Sequence of chain 1.I:
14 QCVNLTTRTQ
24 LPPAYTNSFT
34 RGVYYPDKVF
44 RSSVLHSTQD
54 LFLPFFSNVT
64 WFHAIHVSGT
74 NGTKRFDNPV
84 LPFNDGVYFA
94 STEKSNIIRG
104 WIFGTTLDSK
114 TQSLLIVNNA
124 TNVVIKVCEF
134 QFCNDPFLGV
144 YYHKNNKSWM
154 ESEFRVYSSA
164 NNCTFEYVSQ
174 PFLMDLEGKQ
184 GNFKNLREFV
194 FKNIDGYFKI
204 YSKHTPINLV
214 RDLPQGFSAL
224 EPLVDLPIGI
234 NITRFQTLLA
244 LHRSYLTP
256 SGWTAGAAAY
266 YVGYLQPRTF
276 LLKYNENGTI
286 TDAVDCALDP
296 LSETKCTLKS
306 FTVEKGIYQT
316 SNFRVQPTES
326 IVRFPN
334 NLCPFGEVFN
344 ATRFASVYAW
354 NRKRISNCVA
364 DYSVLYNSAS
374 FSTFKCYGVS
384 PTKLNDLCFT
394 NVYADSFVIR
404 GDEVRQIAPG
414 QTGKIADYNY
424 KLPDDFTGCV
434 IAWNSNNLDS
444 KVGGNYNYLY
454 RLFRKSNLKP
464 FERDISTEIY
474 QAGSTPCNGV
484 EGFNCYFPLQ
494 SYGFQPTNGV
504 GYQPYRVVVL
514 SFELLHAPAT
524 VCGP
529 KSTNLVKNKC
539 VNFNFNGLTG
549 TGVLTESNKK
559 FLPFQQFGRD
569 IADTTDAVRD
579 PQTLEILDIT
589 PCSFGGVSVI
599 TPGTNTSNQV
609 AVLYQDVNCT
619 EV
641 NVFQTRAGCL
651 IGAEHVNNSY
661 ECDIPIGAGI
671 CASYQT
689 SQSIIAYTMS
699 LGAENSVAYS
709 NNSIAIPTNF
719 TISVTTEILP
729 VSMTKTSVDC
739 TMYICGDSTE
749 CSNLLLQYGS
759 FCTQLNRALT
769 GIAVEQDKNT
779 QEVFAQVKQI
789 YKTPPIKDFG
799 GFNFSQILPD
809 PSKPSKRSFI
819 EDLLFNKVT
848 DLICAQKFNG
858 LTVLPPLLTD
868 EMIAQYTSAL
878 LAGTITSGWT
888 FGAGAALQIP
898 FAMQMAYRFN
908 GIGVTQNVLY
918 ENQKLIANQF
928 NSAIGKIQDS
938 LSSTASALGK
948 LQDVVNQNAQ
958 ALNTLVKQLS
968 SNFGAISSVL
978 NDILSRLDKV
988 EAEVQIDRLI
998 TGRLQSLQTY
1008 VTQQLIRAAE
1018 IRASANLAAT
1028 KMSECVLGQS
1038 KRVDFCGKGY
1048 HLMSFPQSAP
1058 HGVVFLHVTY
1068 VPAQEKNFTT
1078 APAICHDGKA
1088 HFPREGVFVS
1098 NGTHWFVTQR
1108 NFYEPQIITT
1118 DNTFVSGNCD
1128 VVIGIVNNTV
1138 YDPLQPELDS

The protein below binds the small molecule below.
Small molecule (SMILES): CC(=O)N[C@@H]1[C@@H](O)[C@H](O)[C@@H](CO)O[C@H]1O

Sequence of chain 1.H:
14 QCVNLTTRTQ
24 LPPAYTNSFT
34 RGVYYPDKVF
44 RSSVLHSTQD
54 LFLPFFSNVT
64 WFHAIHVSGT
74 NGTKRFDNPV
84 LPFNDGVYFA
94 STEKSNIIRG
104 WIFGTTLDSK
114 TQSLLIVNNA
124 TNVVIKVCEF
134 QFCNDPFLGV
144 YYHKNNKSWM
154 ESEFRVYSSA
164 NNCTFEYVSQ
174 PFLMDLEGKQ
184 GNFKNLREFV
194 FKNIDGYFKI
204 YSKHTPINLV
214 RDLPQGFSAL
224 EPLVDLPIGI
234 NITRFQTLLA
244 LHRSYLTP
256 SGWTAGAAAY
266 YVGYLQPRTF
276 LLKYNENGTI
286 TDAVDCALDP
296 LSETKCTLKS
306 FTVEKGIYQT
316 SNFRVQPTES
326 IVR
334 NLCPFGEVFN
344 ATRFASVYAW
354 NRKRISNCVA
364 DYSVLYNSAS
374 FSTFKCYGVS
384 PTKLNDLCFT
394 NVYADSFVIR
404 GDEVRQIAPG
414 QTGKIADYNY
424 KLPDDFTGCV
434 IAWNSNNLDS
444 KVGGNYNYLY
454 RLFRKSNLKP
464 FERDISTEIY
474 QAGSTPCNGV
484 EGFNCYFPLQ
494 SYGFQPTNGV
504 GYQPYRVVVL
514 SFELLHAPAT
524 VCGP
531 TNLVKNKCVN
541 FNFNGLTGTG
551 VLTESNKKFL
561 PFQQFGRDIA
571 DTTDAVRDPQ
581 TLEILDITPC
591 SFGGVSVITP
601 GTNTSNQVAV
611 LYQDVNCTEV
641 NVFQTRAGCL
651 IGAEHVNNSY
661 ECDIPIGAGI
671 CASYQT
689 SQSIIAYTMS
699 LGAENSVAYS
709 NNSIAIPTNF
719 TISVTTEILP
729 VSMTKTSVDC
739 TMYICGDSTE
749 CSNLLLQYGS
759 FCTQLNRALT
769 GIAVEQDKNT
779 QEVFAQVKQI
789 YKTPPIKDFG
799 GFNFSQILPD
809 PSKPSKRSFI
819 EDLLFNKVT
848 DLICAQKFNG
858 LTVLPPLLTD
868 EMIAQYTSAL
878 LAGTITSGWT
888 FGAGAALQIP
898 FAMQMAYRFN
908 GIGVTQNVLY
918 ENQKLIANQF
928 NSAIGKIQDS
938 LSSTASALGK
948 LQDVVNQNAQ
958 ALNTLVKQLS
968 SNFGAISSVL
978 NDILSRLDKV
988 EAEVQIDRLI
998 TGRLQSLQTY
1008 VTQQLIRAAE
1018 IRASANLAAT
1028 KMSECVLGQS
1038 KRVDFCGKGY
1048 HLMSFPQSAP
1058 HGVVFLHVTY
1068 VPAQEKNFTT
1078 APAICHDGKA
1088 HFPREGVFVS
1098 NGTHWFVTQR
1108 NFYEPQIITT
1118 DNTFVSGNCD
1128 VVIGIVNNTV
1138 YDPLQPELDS

Binding-site contacts:
Ligand atom O7 contacts residue ASN1074 of chain 1.I at 4.3 Å.
Ligand atom C5 contacts residue ASN1074 of chain 1.I at 3.7 Å.
Ligand atom C1 contacts residue GLN895 of chain 1.H at 4.4 Å.
Ligand atom N2 contacts residue ASN1074 of chain 1.I at 2.9 Å (h-bond).
Ligand atom O6 contacts residue ALA706 of chain 1.I at 3.5 Å.
Ligand atom C8 contacts residue ASN1074 of chain 1.I at 4.3 Å.
Ligand atom C8 contacts residue GLU1072 of chain 1.I at 3.2 Å.
Ligand atom C6 contacts residue ALA706 of chain 1.I at 3.5 Å (hydrophobic).
Ligand atom O5 contacts residue ALA706 of chain 1.I at 4.5 Å.
Ligand atom C5 contacts residue ALA706 of chain 1.I at 3.6 Å (hydrophobic).
Ligand atom C3 contacts residue ASN1074 of chain 1.I at 3.8 Å.
Ligand atom C2 contacts residue ASN1074 of chain 1.I at 2.5 Å.
Ligand atom O5 contacts residue ASN1074 of chain 1.I at 2.4 Å (h-bond).
Ligand atom C7 contacts residue ASN1074 of chain 1.I at 3.8 Å.
Ligand atom C8 contacts residue LYS1073 of chain 1.I at 4.3 Å.
Ligand atom O4 contacts residue ALA706 of chain 1.I at 4.4 Å.
Ligand atom C1 contacts residue ASN1074 of chain 1.I at 1.4 Å.
Ligand atom C4 contacts residue ASN1074 of chain 1.I at 4.2 Å.